The small molecule below binds the protein below.
Small molecule (SMILES): CC(=O)N[C@H]1[C@H](O[C@H]2[C@H](O)[C@@H](NC(C)=O)CO[C@@H]2CO)O[C@H](CO)[C@@H](O)[C@@H]1O

Sequence of chain 25.P:
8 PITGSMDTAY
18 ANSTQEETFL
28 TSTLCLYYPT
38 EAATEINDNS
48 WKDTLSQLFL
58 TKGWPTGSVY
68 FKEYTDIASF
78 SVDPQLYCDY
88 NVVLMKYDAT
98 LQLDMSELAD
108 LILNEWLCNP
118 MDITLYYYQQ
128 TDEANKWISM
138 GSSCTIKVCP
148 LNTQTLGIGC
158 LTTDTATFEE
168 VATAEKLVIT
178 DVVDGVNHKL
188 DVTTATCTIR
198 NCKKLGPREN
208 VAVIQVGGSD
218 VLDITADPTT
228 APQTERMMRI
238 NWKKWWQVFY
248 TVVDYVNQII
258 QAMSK

Binding-site contacts:
Ligand atom C1 contacts residue ASN19 of chain 25.P at 2.3 Å.
Ligand atom C5 contacts residue ASN19 of chain 25.P at 3.6 Å.
Ligand atom N2 contacts residue ASN19 of chain 25.P at 4.0 Å.
Ligand atom O5 contacts residue ASN19 of chain 25.P at 2.9 Å (h-bond).
Ligand atom C7 contacts residue ALA18 of chain 25.P at 4.4 Å (hydrophobic).
Ligand atom C8 contacts residue ALA18 of chain 25.P at 4.0 Å (hydrophobic).
Ligand atom C3 contacts residue ASN19 of chain 25.P at 4.4 Å.
Ligand atom C2 contacts residue ASN19 of chain 25.P at 3.6 Å.
Ligand atom C7 contacts residue TYR17 of chain 25.P at 4.3 Å (hydrophobic).
Ligand atom O7 contacts residue ALA18 of chain 25.P at 4.3 Å.
Ligand atom C8 contacts residue TYR17 of chain 25.P at 3.4 Å (hydrophobic).